Sequence of chain 2.J:
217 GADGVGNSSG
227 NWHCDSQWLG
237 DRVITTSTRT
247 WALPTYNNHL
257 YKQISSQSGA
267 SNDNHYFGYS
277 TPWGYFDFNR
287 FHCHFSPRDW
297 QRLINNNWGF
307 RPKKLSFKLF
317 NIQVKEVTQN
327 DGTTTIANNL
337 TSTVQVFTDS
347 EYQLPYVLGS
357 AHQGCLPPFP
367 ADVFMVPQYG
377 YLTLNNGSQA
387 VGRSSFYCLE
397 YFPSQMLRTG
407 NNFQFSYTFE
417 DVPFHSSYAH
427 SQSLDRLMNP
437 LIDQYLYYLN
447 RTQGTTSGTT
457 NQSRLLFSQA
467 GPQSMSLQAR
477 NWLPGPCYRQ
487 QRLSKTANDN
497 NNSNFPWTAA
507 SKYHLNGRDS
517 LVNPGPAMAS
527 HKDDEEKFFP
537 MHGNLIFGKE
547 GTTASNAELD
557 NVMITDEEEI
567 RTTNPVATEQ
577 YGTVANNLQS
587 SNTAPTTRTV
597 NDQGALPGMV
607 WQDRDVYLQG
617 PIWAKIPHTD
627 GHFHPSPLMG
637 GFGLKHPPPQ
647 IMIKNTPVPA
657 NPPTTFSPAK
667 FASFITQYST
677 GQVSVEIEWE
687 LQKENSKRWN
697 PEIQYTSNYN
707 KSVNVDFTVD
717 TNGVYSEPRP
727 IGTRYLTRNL

Binding-site contacts:
Ligand atom C2 contacts residue GLY639 of chain 2.J at 3.9 Å.
Ligand atom O4' contacts residue PRO631 of chain 2.J at 4.1 Å.
Ligand atom C6 contacts residue PRO419 of chain 2.J at 4.3 Å (hydrophobic).
Ligand atom O2P contacts residue PHE629 of chain 2.J at 3.4 Å (h-bond).
Ligand atom C1' contacts residue HIS630 of chain 2.J at 3.8 Å.
Ligand atom N1 contacts residue VAL418 of chain 2.J at 3.8 Å.
Ligand atom C2 contacts residue PRO419 of chain 2.J at 4.2 Å (hydrophobic).
Ligand atom N9 contacts residue PRO419 of chain 2.J at 4.2 Å.
Ligand atom O2P contacts residue PRO631 of chain 2.J at 3.8 Å.
Ligand atom N7 contacts residue SER632 of chain 2.J at 3.8 Å.
Ligand atom C2 contacts residue PRO631 of chain 2.J at 4.3 Å (hydrophobic).
Ligand atom C5 contacts residue PRO419 of chain 2.J at 4.2 Å (hydrophobic).
Ligand atom N1 contacts residue GLY639 of chain 2.J at 3.1 Å (h-bond).
Ligand atom N3 contacts residue PRO419 of chain 2.J at 4.2 Å.
Ligand atom O2P contacts residue HIS628 of chain 2.J at 3.8 Å.
Ligand atom C4 contacts residue PRO419 of chain 2.J at 4.0 Å (hydrophobic).
Ligand atom O5' contacts residue PHE629 of chain 2.J at 3.9 Å.
Ligand atom C8 contacts residue ASP609 of chain 2.J at 4.4 Å.
Ligand atom C2' contacts residue PRO419 of chain 2.J at 4.0 Å (hydrophobic).
Ligand atom N6 contacts residue GLY639 of chain 2.J at 2.9 Å (h-bond).
Ligand atom N7 contacts residue HIS630 of chain 2.J at 3.6 Å.
Ligand atom O4' contacts residue HIS630 of chain 2.J at 4.2 Å.
Ligand atom N9 contacts residue HIS630 of chain 2.J at 3.8 Å.
Ligand atom C8 contacts residue HIS630 of chain 2.J at 3.1 Å.
Ligand atom N6 contacts residue PHE638 of chain 2.J at 3.8 Å.
Ligand atom N1 contacts residue PRO419 of chain 2.J at 4.2 Å.
Ligand atom C6 contacts residue VAL418 of chain 2.J at 4.0 Å (hydrophobic).
Ligand atom C5 contacts residue PRO631 of chain 2.J at 4.1 Å (hydrophobic).
Ligand atom P contacts residue PHE629 of chain 2.J at 4.4 Å.
Ligand atom N7 contacts residue ASP609 of chain 2.J at 4.1 Å.
Ligand atom C6 contacts residue GLY639 of chain 2.J at 3.8 Å.
Ligand atom C6 contacts residue PRO631 of chain 2.J at 3.6 Å (hydrophobic).
Ligand atom N6 contacts residue VAL418 of chain 2.J at 3.8 Å.
Ligand atom O5' contacts residue PRO631 of chain 2.J at 4.0 Å.
Ligand atom N6 contacts residue GLY637 of chain 2.J at 4.0 Å.
Ligand atom N6 contacts residue PRO633 of chain 2.J at 4.2 Å.
Ligand atom N6 contacts residue SER632 of chain 2.J at 4.0 Å.
Ligand atom N1 contacts residue PRO631 of chain 2.J at 3.8 Å.
Ligand atom C5 contacts residue SER632 of chain 2.J at 4.4 Å.
Ligand atom N6 contacts residue PRO631 of chain 2.J at 3.8 Å.

A small-molecule ligand and the protein it binds are described below.
Small molecule (SMILES): Nc1ncnc2c1ncn2[C@H]1C[C@H](O)[C@@H](COP(=O)(O)O)O1